Sequence of chain 2.A:
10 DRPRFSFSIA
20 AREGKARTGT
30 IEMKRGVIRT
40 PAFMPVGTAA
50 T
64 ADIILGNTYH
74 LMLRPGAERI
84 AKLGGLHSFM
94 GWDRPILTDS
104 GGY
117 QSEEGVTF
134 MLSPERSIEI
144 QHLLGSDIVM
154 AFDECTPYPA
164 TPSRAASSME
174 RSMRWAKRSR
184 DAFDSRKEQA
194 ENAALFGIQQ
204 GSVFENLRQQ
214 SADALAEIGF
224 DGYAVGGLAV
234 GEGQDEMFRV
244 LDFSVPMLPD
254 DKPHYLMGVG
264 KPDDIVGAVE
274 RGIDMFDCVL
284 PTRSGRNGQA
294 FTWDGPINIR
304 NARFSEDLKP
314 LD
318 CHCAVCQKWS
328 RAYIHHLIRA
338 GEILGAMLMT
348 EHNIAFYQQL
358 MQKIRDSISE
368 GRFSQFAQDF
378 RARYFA

This protein binds this small molecule.
Small molecule (SMILES): CNc1nc2c(CC[C@H]3O[C@@H](OC)[C@@H]4OC(C)(C)O[C@@H]43)c3nc(N)[nH]c(=O)c3cc2[nH]1

Binding-site contacts:
Ligand atom C18 contacts residue ASP280 of chain 2.A at 3.6 Å.
Ligand atom C1 contacts residue GLY261 of chain 2.A at 3.5 Å.
Ligand atom C6 contacts residue ASP102 of chain 2.A at 3.4 Å.
Ligand atom N contacts residue GLY261 of chain 2.A at 3.6 Å.
Ligand atom C1 contacts residue ALA232 of chain 2.A at 3.8 Å (hydrophobic).
Ligand atom C5 contacts residue ASP156 of chain 2.A at 3.6 Å.
Ligand atom C9 contacts residue ASP102 of chain 2.A at 3.2 Å.
Ligand atom C8 contacts residue TYR106 of chain 2.A at 3.7 Å (hydrophobic).
Ligand atom C11 contacts residue ASP102 of chain 2.A at 3.5 Å.
Ligand atom N contacts residue ALA232 of chain 2.A at 3.1 Å (h-bond).
Ligand atom O4 contacts residue LEU68 of chain 2.A at 3.4 Å.
Ligand atom N3 contacts residue ASP102 of chain 2.A at 2.9 Å (salt-bridge).
Ligand atom O contacts residue GLY229 of chain 2.A at 3.4 Å.
Ligand atom N4 contacts residue TYR106 of chain 2.A at 3.6 Å.
Ligand atom N2 contacts residue ASP156 of chain 2.A at 2.7 Å (salt-bridge).
Ligand atom N3 contacts residue ILE201 of chain 2.A at 3.6 Å.
Ligand atom N3 contacts residue SER103 of chain 2.A at 3.6 Å.
Ligand atom N4 contacts residue MET260 of chain 2.A at 3.5 Å.
Ligand atom O contacts residue CYS158 of chain 2.A at 3.4 Å (h-bond).
Ligand atom C6 contacts residue ASP156 of chain 2.A at 3.6 Å.
Ligand atom C7 contacts residue TYR106 of chain 2.A at 3.8 Å (hydrophobic).
Ligand atom N4 contacts residue ASP102 of chain 2.A at 2.8 Å (salt-bridge).
Ligand atom C5 contacts residue CYS158 of chain 2.A at 3.8 Å (hydrophobic).
Ligand atom C18 contacts residue LEU68 of chain 2.A at 3.7 Å (hydrophobic).
Ligand atom N5 contacts residue GLY261 of chain 2.A at 3.6 Å.
Ligand atom C3 contacts residue CYS158 of chain 2.A at 3.8 Å (hydrophobic).
Ligand atom N2 contacts residue MET260 of chain 2.A at 3.8 Å.
Ligand atom N1 contacts residue ALA232 of chain 2.A at 3.8 Å.
Ligand atom C10 contacts residue ASP102 of chain 2.A at 3.6 Å.
Ligand atom O contacts residue GLN203 of chain 2.A at 3.0 Å (h-bond).
Ligand atom O contacts residue GLY230 of chain 2.A at 2.9 Å (h-bond).
Ligand atom N3 contacts residue ASP156 of chain 2.A at 2.8 Å (salt-bridge).
Ligand atom C2 contacts residue MET260 of chain 2.A at 3.8 Å (hydrophobic).
Ligand atom C6 contacts residue MET260 of chain 2.A at 3.7 Å (hydrophobic).
Ligand atom O contacts residue ASP156 of chain 2.A at 3.5 Å (salt-bridge).
Ligand atom C9 contacts residue TYR106 of chain 2.A at 3.6 Å (hydrophobic).
Ligand atom C14 contacts residue ASP280 of chain 2.A at 3.8 Å.
Ligand atom C19 contacts residue TYR106 of chain 2.A at 3.7 Å (hydrophobic).
Ligand atom N1 contacts residue LEU231 of chain 2.A at 3.0 Å (h-bond).
Ligand atom N1 contacts residue MET260 of chain 2.A at 3.6 Å (h-bond).